Binding-site contacts:
Ligand atom F2 contacts residue GLU73 of chain 1.A at 3.2 Å.
Ligand atom C9 contacts residue PHE157 of chain 1.A at 3.2 Å (hydrophobic).
Ligand atom F2 contacts residue PHE157 of chain 1.A at 3.9 Å.
Ligand atom O5 contacts residue PHE157 of chain 1.A at 3.8 Å.
Ligand atom C12 contacts residue ARG148 of chain 1.A at 3.7 Å.
Ligand atom C9 contacts residue GLN117 of chain 1.A at 3.7 Å.
Ligand atom C11 contacts residue PHE157 of chain 1.A at 3.6 Å (hydrophobic).
Ligand atom C12 contacts residue PHE157 of chain 1.A at 3.7 Å (hydrophobic).
Ligand atom O6 contacts residue ILE50 of chain 1.A at 3.8 Å.
Ligand atom N6 contacts residue ASP153 of chain 1.A at 2.8 Å (salt-bridge).
Ligand atom O4 contacts residue GLN117 of chain 1.A at 3.6 Å (h-bond).
Ligand atom N5 contacts residue GLN117 of chain 1.A at 2.9 Å (h-bond).
Ligand atom C13 contacts residue PHE157 of chain 1.A at 3.7 Å (hydrophobic).
Ligand atom O4 contacts residue PHE157 of chain 1.A at 3.6 Å.
Ligand atom N6 contacts residue PHE157 of chain 1.A at 3.5 Å.
Ligand atom O6 contacts residue GLU73 of chain 1.A at 3.4 Å (salt-bridge).
Ligand atom C14 contacts residue TYR106 of chain 1.A at 3.1 Å (hydrophobic).
Ligand atom C10 contacts residue PHE157 of chain 1.A at 3.3 Å (hydrophobic).
Ligand atom S2 contacts residue TRP78 of chain 1.A at 3.7 Å.
Ligand atom C11 contacts residue ASP153 of chain 1.A at 3.9 Å.
Ligand atom O4 contacts residue MET105 of chain 1.A at 3.4 Å.
Ligand atom O6 contacts residue ARG148 of chain 1.A at 2.8 Å (salt-bridge).
Ligand atom N5 contacts residue PHE116 of chain 1.A at 3.4 Å.
Ligand atom C14 contacts residue LEU102 of chain 1.A at 3.7 Å (hydrophobic).
Ligand atom N5 contacts residue PHE157 of chain 1.A at 3.2 Å.
Ligand atom C10 contacts residue ASP153 of chain 1.A at 3.7 Å.
Ligand atom O5 contacts residue ARG148 of chain 1.A at 3.9 Å.
Ligand atom O5 contacts residue ILE50 of chain 1.A at 3.4 Å.
Ligand atom F2 contacts residue ARG124 of chain 1.A at 2.9 Å.
Ligand atom C16 contacts residue GLU73 of chain 1.A at 3.3 Å.
Ligand atom C16 contacts residue ARG148 of chain 1.A at 3.4 Å.
Ligand atom S2 contacts residue LEU102 of chain 1.A at 3.7 Å.
Ligand atom N6 contacts residue GLN117 of chain 1.A at 2.8 Å (h-bond).
Ligand atom O4 contacts residue PHE116 of chain 1.A at 3.5 Å.
Ligand atom N4 contacts residue PHE157 of chain 1.A at 3.4 Å.
Ligand atom C15 contacts residue ILE50 of chain 1.A at 3.8 Å (hydrophobic).
Ligand atom F2 contacts residue ASP153 of chain 1.A at 3.1 Å.
Ligand atom C9 contacts residue PHE116 of chain 1.A at 3.5 Å (hydrophobic).
Ligand atom C10 contacts residue GLN117 of chain 1.A at 3.6 Å.
Ligand atom F2 contacts residue TRP78 of chain 1.A at 3.7 Å.

This protein binds this small molecule.
Small molecule (SMILES): Nc1nc(=O)n([C@@H]2CS[C@H](CO)O2)cc1F

Sequence of chain 1.A:
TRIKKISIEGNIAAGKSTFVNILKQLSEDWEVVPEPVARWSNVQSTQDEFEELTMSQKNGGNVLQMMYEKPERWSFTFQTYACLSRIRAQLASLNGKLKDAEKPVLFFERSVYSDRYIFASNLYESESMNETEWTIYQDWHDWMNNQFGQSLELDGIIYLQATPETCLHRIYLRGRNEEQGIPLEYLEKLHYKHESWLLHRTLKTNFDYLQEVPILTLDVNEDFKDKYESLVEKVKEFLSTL